The small molecule below binds the protein below.
Small molecule (SMILES): CC(=O)N[C@@H]1[C@@H](O)[C@H](O)[C@@H](CO)O[C@H]1O

Binding-site contacts:
Ligand atom C1 contacts residue ASN175 of chain 1.A at 1.5 Å.
Ligand atom O7 contacts residue ASN175 of chain 1.A at 3.7 Å.
Ligand atom C2 contacts residue ASN175 of chain 1.A at 2.5 Å.
Ligand atom C4 contacts residue ASN175 of chain 1.A at 4.2 Å.
Ligand atom N2 contacts residue ASN175 of chain 1.A at 2.9 Å (h-bond).
Ligand atom O5 contacts residue ASN175 of chain 1.A at 2.4 Å (h-bond).
Ligand atom C7 contacts residue ASN175 of chain 1.A at 3.7 Å.
Ligand atom O7 contacts residue GLU150 of chain 1.A at 2.8 Å (salt-bridge).
Ligand atom C7 contacts residue GLU150 of chain 1.A at 3.9 Å.
Ligand atom C3 contacts residue ASN175 of chain 1.A at 3.8 Å.
Ligand atom C5 contacts residue ASN175 of chain 1.A at 3.7 Å.

Sequence of chain 1.A:
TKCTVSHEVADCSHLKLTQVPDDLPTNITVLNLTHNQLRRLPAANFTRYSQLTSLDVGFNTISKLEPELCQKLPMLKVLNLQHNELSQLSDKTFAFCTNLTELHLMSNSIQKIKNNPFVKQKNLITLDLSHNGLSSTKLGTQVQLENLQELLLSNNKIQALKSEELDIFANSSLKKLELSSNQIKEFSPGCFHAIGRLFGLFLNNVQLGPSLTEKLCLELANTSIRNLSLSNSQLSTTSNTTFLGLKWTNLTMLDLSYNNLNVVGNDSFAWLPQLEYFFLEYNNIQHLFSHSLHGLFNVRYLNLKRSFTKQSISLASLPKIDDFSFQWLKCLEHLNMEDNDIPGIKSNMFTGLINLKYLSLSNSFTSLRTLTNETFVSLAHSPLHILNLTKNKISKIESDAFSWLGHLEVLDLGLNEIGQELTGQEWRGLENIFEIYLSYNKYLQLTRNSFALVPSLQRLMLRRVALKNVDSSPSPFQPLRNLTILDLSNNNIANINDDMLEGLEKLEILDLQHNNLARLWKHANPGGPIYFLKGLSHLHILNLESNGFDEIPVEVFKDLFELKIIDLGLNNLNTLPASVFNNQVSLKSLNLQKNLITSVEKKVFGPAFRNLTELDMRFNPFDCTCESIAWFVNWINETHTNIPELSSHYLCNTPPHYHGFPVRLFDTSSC